Sequence of chain 1.L:
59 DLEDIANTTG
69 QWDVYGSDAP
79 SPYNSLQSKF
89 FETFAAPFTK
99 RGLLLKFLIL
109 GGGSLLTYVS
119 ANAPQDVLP

This protein binds this small molecule.
Small molecule (SMILES): OC[C@H]1O[C@](CO)(O[C@H]2O[C@H](CO)[C@@H](O)[C@H](O)[C@H]2O)[C@@H](O)[C@@H]1O

Binding-site contacts:
Ligand atom C6 contacts residue PRO122 of chain 1.L at 2.6 Å (hydrophobic).
Ligand atom O6 contacts residue PRO122 of chain 1.L at 2.6 Å (h-bond).
Ligand atom C5 contacts residue PRO122 of chain 1.L at 2.8 Å (hydrophobic).
Ligand atom O6 contacts residue ALA121 of chain 1.L at 3.1 Å.
Ligand atom C6 contacts residue ALA121 of chain 1.L at 3.3 Å (hydrophobic).
Ligand atom O5 contacts residue PRO122 of chain 1.L at 3.8 Å.
Ligand atom C4 contacts residue PRO122 of chain 1.L at 3.7 Å (hydrophobic).
Ligand atom O4 contacts residue PRO122 of chain 1.L at 3.5 Å.